Sequence of chain 1.F:
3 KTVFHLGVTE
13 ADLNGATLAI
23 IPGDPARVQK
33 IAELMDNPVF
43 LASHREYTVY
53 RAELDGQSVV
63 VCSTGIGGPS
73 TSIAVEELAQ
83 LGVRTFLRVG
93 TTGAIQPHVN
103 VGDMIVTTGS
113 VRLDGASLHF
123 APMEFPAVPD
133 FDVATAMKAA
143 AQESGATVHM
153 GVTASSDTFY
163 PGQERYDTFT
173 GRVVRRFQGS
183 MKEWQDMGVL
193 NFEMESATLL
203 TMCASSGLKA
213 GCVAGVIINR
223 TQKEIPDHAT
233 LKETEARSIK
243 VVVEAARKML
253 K

A protein and the small-molecule ligand that binds it are described below.
Small molecule (SMILES): Nc1ccnc(=O)[nH]1

Binding-site contacts:
Ligand atom C2 contacts residue GOL1 of chain 1.LA at 3.9 Å.
Ligand atom N3 contacts residue GLN165 of chain 1.F at 2.8 Å (h-bond).
Ligand atom O2 contacts residue CTN1 of chain 1.JA at 0.4 Å (h-bond).
Ligand atom C5 contacts residue THR94 of chain 1.F at 3.6 Å.
Ligand atom C6 contacts residue ILE219 of chain 1.F at 4.0 Å (hydrophobic).
Ligand atom C5 contacts residue GLY95 of chain 1.F at 3.4 Å.
Ligand atom O2 contacts residue MET196 of chain 1.F at 3.5 Å.
Ligand atom C2 contacts residue GLN165 of chain 1.F at 3.7 Å.
Ligand atom N1 contacts residue THR93 of chain 1.F at 3.9 Å.
Ligand atom C6 contacts residue GOL1 of chain 1.LA at 3.7 Å.
Ligand atom C4 contacts residue ARG167 of chain 1.F at 3.8 Å.
Ligand atom N4 contacts residue CTN1 of chain 1.JA at 0.6 Å (h-bond).
Ligand atom O2 contacts residue GOL1 of chain 1.LA at 3.8 Å.
Ligand atom C2 contacts residue PHE161 of chain 1.F at 3.8 Å (hydrophobic).
Ligand atom C6 contacts residue THR93 of chain 1.F at 3.8 Å.
Ligand atom O2 contacts residue PHE161 of chain 1.F at 3.9 Å.
Ligand atom N1 contacts residue GOL1 of chain 1.LA at 2.9 Å (h-bond).
Ligand atom C5 contacts residue CTN1 of chain 1.JA at 0.8 Å.
Ligand atom C4 contacts residue PHE161 of chain 1.F at 3.8 Å (hydrophobic).
Ligand atom C4 contacts residue GLY95 of chain 1.F at 3.5 Å.
Ligand atom N3 contacts residue GLY95 of chain 1.F at 4.0 Å.
Ligand atom N4 contacts residue ILE220 of chain 1.F at 3.3 Å.
Ligand atom C4 contacts residue GLN165 of chain 1.F at 3.7 Å.
Ligand atom C2 contacts residue CTN1 of chain 1.JA at 0.6 Å.
Ligand atom C6 contacts residue GLY95 of chain 1.F at 3.9 Å.
Ligand atom N3 contacts residue PHE194 of chain 1.F at 3.9 Å.
Ligand atom C6 contacts residue CTN1 of chain 1.JA at 0.7 Å.
Ligand atom N3 contacts residue PHE161 of chain 1.F at 3.6 Å.
Ligand atom C2 contacts residue PHE194 of chain 1.F at 3.8 Å (hydrophobic).
Ligand atom N4 contacts residue GLN165 of chain 1.F at 3.6 Å.
Ligand atom O2 contacts residue PHE194 of chain 1.F at 4.0 Å.
Ligand atom N3 contacts residue CTN1 of chain 1.JA at 0.6 Å (h-bond).
Ligand atom C6 contacts residue THR94 of chain 1.F at 3.7 Å.
Ligand atom N1 contacts residue PHE161 of chain 1.F at 4.0 Å.
Ligand atom O2 contacts residue GLU195 of chain 1.F at 3.5 Å.
Ligand atom N4 contacts residue ARG167 of chain 1.F at 2.9 Å (salt-bridge).
Ligand atom C4 contacts residue CTN1 of chain 1.JA at 0.7 Å.
Ligand atom O2 contacts residue GLN165 of chain 1.F at 3.0 Å (h-bond).
Ligand atom N1 contacts residue CTN1 of chain 1.JA at 0.7 Å (h-bond).
Ligand atom N4 contacts residue GLY95 of chain 1.F at 3.6 Å.